This small molecule binds to this protein.
Small molecule (SMILES): CC(=O)N[C@H]1[C@H](O[C@H]2[C@H](O)[C@@H](NC(C)=O)CO[C@@H]2CO)O[C@H](CO)[C@@H](O)[C@@H]1O

Binding-site contacts:
Ligand atom C8 contacts residue NAG1 of chain 1.Q at 3.2 Å.
Ligand atom C3 contacts residue ASN416 of chain 1.A at 3.8 Å.
Ligand atom C8 contacts residue ASN416 of chain 1.A at 3.8 Å.
Ligand atom C8 contacts residue ASN232 of chain 1.A at 3.6 Å.
Ligand atom C1 contacts residue PRO261 of chain 1.A at 4.3 Å (hydrophobic).
Ligand atom O7 contacts residue ASN416 of chain 1.A at 3.4 Å (h-bond).
Ligand atom O5 contacts residue PRO261 of chain 1.A at 3.8 Å.
Ligand atom C4 contacts residue ASN416 of chain 1.A at 4.2 Å.
Ligand atom C7 contacts residue ASN232 of chain 1.A at 4.3 Å.
Ligand atom C5 contacts residue ASN416 of chain 1.A at 3.7 Å.
Ligand atom O7 contacts residue ASN232 of chain 1.A at 4.5 Å.
Ligand atom C1 contacts residue GLN263 of chain 1.A at 4.3 Å.
Ligand atom C2 contacts residue ASN416 of chain 1.A at 2.5 Å.
Ligand atom C1 contacts residue ASN416 of chain 1.A at 1.5 Å.
Ligand atom C7 contacts residue ASN416 of chain 1.A at 3.2 Å.
Ligand atom O5 contacts residue ASN416 of chain 1.A at 2.4 Å (h-bond).
Ligand atom N2 contacts residue ASN416 of chain 1.A at 2.8 Å (h-bond).

Sequence of chain 1.A:
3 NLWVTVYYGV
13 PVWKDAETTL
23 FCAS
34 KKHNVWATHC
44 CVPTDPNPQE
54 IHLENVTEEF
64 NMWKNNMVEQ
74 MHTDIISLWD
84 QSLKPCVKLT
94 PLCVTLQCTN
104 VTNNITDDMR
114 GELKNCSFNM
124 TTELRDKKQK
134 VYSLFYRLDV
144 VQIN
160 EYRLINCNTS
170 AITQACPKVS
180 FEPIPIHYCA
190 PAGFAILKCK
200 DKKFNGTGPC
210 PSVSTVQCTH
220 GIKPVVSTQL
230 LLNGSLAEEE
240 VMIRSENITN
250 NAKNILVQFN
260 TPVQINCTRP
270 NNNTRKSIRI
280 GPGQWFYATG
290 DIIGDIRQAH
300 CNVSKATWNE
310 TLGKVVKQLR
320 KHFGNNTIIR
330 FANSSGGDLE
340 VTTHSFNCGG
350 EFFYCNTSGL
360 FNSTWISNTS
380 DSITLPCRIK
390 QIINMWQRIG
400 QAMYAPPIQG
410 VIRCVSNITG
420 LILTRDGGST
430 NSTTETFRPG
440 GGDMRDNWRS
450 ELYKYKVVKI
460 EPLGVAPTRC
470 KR